A protein and the small-molecule ligand that binds it are described below.
Small molecule (SMILES): Nc1ccn([C@H]2C[C@H](O)[C@@H](COP(=O)(O)O)O2)c(=O)n1

Binding-site contacts:
Ligand atom C5 contacts residue TYR265 of chain 1.D at 3.2 Å (hydrophobic).
Ligand atom C3' contacts residue TYR266 of chain 1.D at 3.2 Å (hydrophobic).
Ligand atom N4 contacts residue THR196 of chain 1.D at 3.5 Å (h-bond).
Ligand atom N4 contacts residue LEU194 of chain 1.D at 3.9 Å.
Ligand atom C6 contacts residue TYR265 of chain 1.D at 3.5 Å (hydrophobic).
Ligand atom C5 contacts residue THR176 of chain 1.D at 3.3 Å.
Ligand atom N3 contacts residue LYS262 of chain 1.D at 4.3 Å.
Ligand atom C2 contacts residue ILE174 of chain 1.D at 3.5 Å (hydrophobic).
Ligand atom C4 contacts residue THR196 of chain 1.D at 3.6 Å.
Ligand atom C4' contacts residue TYR266 of chain 1.D at 4.3 Å (hydrophobic).
Ligand atom O2 contacts residue ILE174 of chain 1.D at 3.7 Å.
Ligand atom N3 contacts residue THR196 of chain 1.D at 2.7 Å (h-bond).
Ligand atom N4 contacts residue ALA175 of chain 1.D at 4.4 Å.
Ligand atom C1' contacts residue ILE174 of chain 1.D at 4.3 Å (hydrophobic).
Ligand atom C2 contacts residue TYR265 of chain 1.D at 4.0 Å (hydrophobic).
Ligand atom O3' contacts residue TYR266 of chain 1.D at 3.7 Å.
Ligand atom O2 contacts residue TYR265 of chain 1.D at 4.5 Å.
Ligand atom C4 contacts residue TYR265 of chain 1.D at 3.3 Å (hydrophobic).
Ligand atom C4 contacts residue ILE174 of chain 1.D at 3.4 Å (hydrophobic).
Ligand atom C5' contacts residue TYR266 of chain 1.D at 4.5 Å (hydrophobic).
Ligand atom O2 contacts residue THR196 of chain 1.D at 3.6 Å.
Ligand atom C6 contacts residue ILE174 of chain 1.D at 4.1 Å (hydrophobic).
Ligand atom O2 contacts residue LYS262 of chain 1.D at 2.8 Å (salt-bridge).
Ligand atom N3 contacts residue TYR265 of chain 1.D at 3.6 Å.
Ligand atom C1' contacts residue TYR265 of chain 1.D at 4.5 Å (hydrophobic).
Ligand atom O4' contacts residue ILE174 of chain 1.D at 4.5 Å.
Ligand atom C2 contacts residue THR196 of chain 1.D at 3.6 Å.
Ligand atom C2' contacts residue TYR266 of chain 1.D at 3.8 Å (hydrophobic).
Ligand atom N3 contacts residue ILE174 of chain 1.D at 3.6 Å.
Ligand atom N1 contacts residue ILE174 of chain 1.D at 3.7 Å.
Ligand atom C4 contacts residue THR176 of chain 1.D at 3.5 Å.
Ligand atom C2' contacts residue TYR265 of chain 1.D at 3.6 Å (hydrophobic).
Ligand atom N4 contacts residue TYR265 of chain 1.D at 3.6 Å.
Ligand atom N4 contacts residue ILE174 of chain 1.D at 3.1 Å (h-bond).
Ligand atom N4 contacts residue THR176 of chain 1.D at 2.9 Å (h-bond).
Ligand atom C5 contacts residue ILE174 of chain 1.D at 3.5 Å (hydrophobic).
Ligand atom N1 contacts residue TYR265 of chain 1.D at 4.2 Å.
Ligand atom OP3 contacts residue TYR265 of chain 1.D at 4.3 Å.
Ligand atom C2 contacts residue LYS262 of chain 1.D at 3.7 Å.

Sequence of chain 1.D:
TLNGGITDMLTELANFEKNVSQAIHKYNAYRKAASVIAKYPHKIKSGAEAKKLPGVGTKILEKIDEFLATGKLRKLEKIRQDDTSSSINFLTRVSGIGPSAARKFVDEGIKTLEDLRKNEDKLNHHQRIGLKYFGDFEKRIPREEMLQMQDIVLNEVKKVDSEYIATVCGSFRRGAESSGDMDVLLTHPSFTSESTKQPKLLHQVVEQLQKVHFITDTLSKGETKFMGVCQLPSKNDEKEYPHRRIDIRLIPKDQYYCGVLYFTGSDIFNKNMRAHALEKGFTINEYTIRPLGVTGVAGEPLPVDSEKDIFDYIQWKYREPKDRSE